Sequence of chain 1.C:
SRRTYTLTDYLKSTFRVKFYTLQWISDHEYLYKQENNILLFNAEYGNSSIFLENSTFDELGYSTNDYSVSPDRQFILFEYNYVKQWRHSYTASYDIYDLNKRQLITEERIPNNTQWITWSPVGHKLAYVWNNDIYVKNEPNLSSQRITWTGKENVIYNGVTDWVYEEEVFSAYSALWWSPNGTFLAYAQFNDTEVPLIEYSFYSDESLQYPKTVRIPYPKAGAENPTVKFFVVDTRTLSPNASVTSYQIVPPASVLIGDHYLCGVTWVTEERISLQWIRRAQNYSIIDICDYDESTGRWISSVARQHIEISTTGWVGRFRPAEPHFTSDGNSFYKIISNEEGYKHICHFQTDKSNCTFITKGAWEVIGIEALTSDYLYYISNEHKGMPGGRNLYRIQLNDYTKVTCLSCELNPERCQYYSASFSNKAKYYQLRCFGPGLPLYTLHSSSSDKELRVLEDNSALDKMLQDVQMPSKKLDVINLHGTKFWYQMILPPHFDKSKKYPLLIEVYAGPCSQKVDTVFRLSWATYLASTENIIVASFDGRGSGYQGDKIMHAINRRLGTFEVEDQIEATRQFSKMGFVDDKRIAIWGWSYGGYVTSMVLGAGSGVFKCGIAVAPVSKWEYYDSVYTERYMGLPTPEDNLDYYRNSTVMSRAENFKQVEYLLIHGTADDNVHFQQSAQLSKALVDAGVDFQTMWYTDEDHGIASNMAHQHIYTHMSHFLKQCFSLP

This small molecule binds to this protein.
Small molecule (SMILES): CC(=O)N[C@@H]1[C@@H](O)[C@H](O)[C@@H](CO)O[C@H]1O

Binding-site contacts:
Ligand atom C7 contacts residue ASN241 of chain 1.C at 3.7 Å.
Ligand atom O5 contacts residue ASN241 of chain 1.C at 2.4 Å (h-bond).
Ligand atom C4 contacts residue ASN241 of chain 1.C at 4.3 Å.
Ligand atom C2 contacts residue ASN241 of chain 1.C at 2.4 Å.
Ligand atom C1 contacts residue ASN241 of chain 1.C at 1.4 Å.
Ligand atom O6 contacts residue ASN241 of chain 1.C at 4.4 Å.
Ligand atom C3 contacts residue ASN241 of chain 1.C at 3.8 Å.
Ligand atom O7 contacts residue ASN241 of chain 1.C at 3.8 Å.
Ligand atom C5 contacts residue ASN241 of chain 1.C at 3.7 Å.
Ligand atom N2 contacts residue ASN241 of chain 1.C at 2.8 Å (h-bond).